Sequence of chain 2.A:
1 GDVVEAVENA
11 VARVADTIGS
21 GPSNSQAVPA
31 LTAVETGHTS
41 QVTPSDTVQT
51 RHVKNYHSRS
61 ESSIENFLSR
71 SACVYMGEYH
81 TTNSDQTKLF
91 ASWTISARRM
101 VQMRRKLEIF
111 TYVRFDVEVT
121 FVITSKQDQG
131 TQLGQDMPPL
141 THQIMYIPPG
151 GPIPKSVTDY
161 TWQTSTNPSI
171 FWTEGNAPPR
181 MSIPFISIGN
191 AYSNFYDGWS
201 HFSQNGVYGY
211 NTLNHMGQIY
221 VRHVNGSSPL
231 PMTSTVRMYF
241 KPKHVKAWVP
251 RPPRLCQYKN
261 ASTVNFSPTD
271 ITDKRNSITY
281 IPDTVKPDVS

This small molecule binds to this protein.
Small molecule (SMILES): NCCCCCCCCCCCC(=O)O

Binding-site contacts:
Ligand atom C1 contacts residue ILE183 of chain 2.A at 4.2 Å (hydrophobic).
Ligand atom C9 contacts residue TYR192 of chain 2.A at 4.1 Å (hydrophobic).
Ligand atom C2 contacts residue ILE95 of chain 2.A at 3.8 Å (hydrophobic).
Ligand atom C5 contacts residue ILE183 of chain 2.A at 4.4 Å (hydrophobic).
Ligand atom CA2 contacts residue PHE115 of chain 2.A at 4.3 Å (hydrophobic).
Ligand atom OXT contacts residue TYR210 of chain 2.A at 3.0 Å (h-bond).
Ligand atom C contacts residue ASN194 of chain 2.A at 4.0 Å.
Ligand atom C2 contacts residue ILE183 of chain 2.A at 4.2 Å (hydrophobic).
Ligand atom O contacts residue ASN194 of chain 2.A at 3.0 Å (h-bond).
Ligand atom C6 contacts residue TYR192 of chain 2.A at 4.4 Å (hydrophobic).
Ligand atom O contacts residue LEU107 of chain 2.A at 4.4 Å.
Ligand atom C8 contacts residue TYR192 of chain 2.A at 3.6 Å (hydrophobic).
Ligand atom C8 contacts residue MET216 of chain 2.A at 3.9 Å (hydrophobic).
Ligand atom C7 contacts residue PHE240 of chain 2.A at 3.9 Å (hydrophobic).
Ligand atom N contacts residue ILE219 of chain 2.A at 4.0 Å.
Ligand atom C3 contacts residue ILE95 of chain 2.A at 4.2 Å (hydrophobic).
Ligand atom C10 contacts residue TYR192 of chain 2.A at 4.3 Å (hydrophobic).
Ligand atom C contacts residue TYR192 of chain 2.A at 4.2 Å (hydrophobic).
Ligand atom C9 contacts residue PHE115 of chain 2.A at 4.1 Å (hydrophobic).
Ligand atom OXT contacts residue MET216 of chain 2.A at 4.2 Å.
Ligand atom C contacts residue TYR210 of chain 2.A at 4.1 Å (hydrophobic).
Ligand atom OXT contacts residue ASN194 of chain 2.A at 4.3 Å.
Ligand atom N contacts residue TYR146 of chain 2.A at 4.1 Å.
Ligand atom N contacts residue MET181 of chain 2.A at 3.9 Å.
Ligand atom C7 contacts residue VAL117 of chain 2.A at 4.3 Å (hydrophobic).
Ligand atom C5 contacts residue PHE240 of chain 2.A at 4.1 Å (hydrophobic).
Ligand atom O contacts residue VAL113 of chain 2.A at 4.0 Å.
Ligand atom C4 contacts residue ILE183 of chain 2.A at 4.2 Å (hydrophobic).
Ligand atom C9 contacts residue PHE240 of chain 2.A at 4.1 Å (hydrophobic).
Ligand atom C2 contacts residue TYR146 of chain 2.A at 3.9 Å (hydrophobic).
Ligand atom C10 contacts residue MET216 of chain 2.A at 3.6 Å (hydrophobic).
Ligand atom C1 contacts residue VAL119 of chain 2.A at 4.2 Å (hydrophobic).
Ligand atom C4 contacts residue ILE95 of chain 2.A at 4.0 Å (hydrophobic).
Ligand atom C1 contacts residue ILE219 of chain 2.A at 4.1 Å (hydrophobic).
Ligand atom C6 contacts residue ILE95 of chain 2.A at 4.1 Å (hydrophobic).
Ligand atom O contacts residue TYR192 of chain 2.A at 3.9 Å.
Ligand atom C7 contacts residue ILE95 of chain 2.A at 4.3 Å (hydrophobic).
Ligand atom C5 contacts residue ILE95 of chain 2.A at 3.8 Å (hydrophobic).
Ligand atom C7 contacts residue TYR192 of chain 2.A at 4.4 Å (hydrophobic).
Ligand atom C3 contacts residue ILE183 of chain 2.A at 3.7 Å (hydrophobic).